Sequence of chain 2.A:
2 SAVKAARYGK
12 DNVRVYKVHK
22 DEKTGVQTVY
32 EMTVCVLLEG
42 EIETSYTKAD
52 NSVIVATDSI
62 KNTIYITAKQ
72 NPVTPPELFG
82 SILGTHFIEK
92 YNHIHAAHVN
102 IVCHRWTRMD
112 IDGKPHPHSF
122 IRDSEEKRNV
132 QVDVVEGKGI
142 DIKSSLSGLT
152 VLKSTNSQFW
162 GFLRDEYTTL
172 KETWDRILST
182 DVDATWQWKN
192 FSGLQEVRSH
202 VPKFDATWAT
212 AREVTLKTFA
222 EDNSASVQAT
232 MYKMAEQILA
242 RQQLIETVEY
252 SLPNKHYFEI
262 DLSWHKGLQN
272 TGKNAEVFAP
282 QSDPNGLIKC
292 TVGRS

Binding-site contacts:
Ligand atom N7 contacts residue ALA57 of chain 2.A at 3.5 Å.
Ligand atom N7 contacts residue PHE160 of chain 1.A at 3.6 Å.
Ligand atom N8 contacts residue ASP59 of chain 2.A at 4.0 Å.
Ligand atom N3 contacts residue PHE160 of chain 1.A at 3.7 Å.
Ligand atom N3 contacts residue ARG177 of chain 1.A at 3.0 Å (salt-bridge).
Ligand atom O6 contacts residue THR58 of chain 2.A at 3.8 Å.
Ligand atom C2 contacts residue PHE160 of chain 1.A at 3.7 Å (hydrophobic).
Ligand atom C2 contacts residue GLN229 of chain 1.A at 3.8 Å.
Ligand atom C2 contacts residue ASN255 of chain 1.A at 3.9 Å.
Ligand atom C4 contacts residue ARG177 of chain 1.A at 3.8 Å.
Ligand atom N8 contacts residue LEU171 of chain 1.A at 3.7 Å.
Ligand atom O6 contacts residue GLN229 of chain 1.A at 2.8 Å (h-bond).
Ligand atom C5 contacts residue PHE160 of chain 1.A at 3.3 Å (hydrophobic).
Ligand atom C6 contacts residue GLN229 of chain 1.A at 3.7 Å.
Ligand atom O6 contacts residue ILE55 of chain 2.A at 3.5 Å.
Ligand atom C4 contacts residue PHE160 of chain 1.A at 3.3 Å (hydrophobic).
Ligand atom N3 contacts residue ASN255 of chain 1.A at 3.3 Å (h-bond).
Ligand atom C5 contacts residue THR58 of chain 2.A at 3.9 Å.
Ligand atom N9 contacts residue ARG177 of chain 1.A at 3.8 Å.
Ligand atom O2 contacts residue VAL228 of chain 1.A at 2.8 Å (h-bond).
Ligand atom O6 contacts residue PHE160 of chain 1.A at 4.0 Å.
Ligand atom N8 contacts residue PHE160 of chain 1.A at 3.6 Å.
Ligand atom O2 contacts residue ARG177 of chain 1.A at 2.9 Å (salt-bridge).
Ligand atom O6 contacts residue TYR9 of chain 2.A at 3.9 Å.
Ligand atom N1 contacts residue GLN229 of chain 1.A at 2.9 Å (h-bond).
Ligand atom O2 contacts residue SER227 of chain 1.A at 3.6 Å.
Ligand atom N9 contacts residue LEU171 of chain 1.A at 3.9 Å.
Ligand atom O2 contacts residue GLN229 of chain 1.A at 3.8 Å.
Ligand atom C2 contacts residue ARG177 of chain 1.A at 3.6 Å.
Ligand atom O6 contacts residue ILE289 of chain 1.A at 4.0 Å.
Ligand atom C2 contacts residue VAL228 of chain 1.A at 3.9 Å (hydrophobic).
Ligand atom O2 contacts residue PHE160 of chain 1.A at 4.0 Å.
Ligand atom O2 contacts residue ASN255 of chain 1.A at 4.0 Å.
Ligand atom C4 contacts residue ASN255 of chain 1.A at 3.9 Å.
Ligand atom N8 contacts residue ALA57 of chain 2.A at 3.9 Å.
Ligand atom N1 contacts residue PHE160 of chain 1.A at 3.6 Å.
Ligand atom C6 contacts residue PHE160 of chain 1.A at 3.5 Å (hydrophobic).
Ligand atom N8 contacts residue THR58 of chain 2.A at 3.3 Å (h-bond).
Ligand atom N9 contacts residue PHE160 of chain 1.A at 3.5 Å.
Ligand atom N7 contacts residue THR58 of chain 2.A at 2.8 Å (h-bond).

Sequence of chain 1.A:
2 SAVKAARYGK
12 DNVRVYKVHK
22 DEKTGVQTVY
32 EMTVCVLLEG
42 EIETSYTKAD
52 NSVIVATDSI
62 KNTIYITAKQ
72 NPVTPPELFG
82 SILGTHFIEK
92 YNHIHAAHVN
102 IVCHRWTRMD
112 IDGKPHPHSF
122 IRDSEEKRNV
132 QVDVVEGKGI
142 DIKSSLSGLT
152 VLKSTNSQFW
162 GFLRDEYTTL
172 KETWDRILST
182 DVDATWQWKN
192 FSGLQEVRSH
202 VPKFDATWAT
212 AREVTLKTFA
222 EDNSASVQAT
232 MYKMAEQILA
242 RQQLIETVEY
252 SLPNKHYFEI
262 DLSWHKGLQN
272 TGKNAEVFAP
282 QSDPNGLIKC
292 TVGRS

A protein and the small-molecule ligand that binds it are described below.
Small molecule (SMILES): O=c1[nH]c(=O)c2nn[nH]c2[nH]1